Sequence of chain 2.C:
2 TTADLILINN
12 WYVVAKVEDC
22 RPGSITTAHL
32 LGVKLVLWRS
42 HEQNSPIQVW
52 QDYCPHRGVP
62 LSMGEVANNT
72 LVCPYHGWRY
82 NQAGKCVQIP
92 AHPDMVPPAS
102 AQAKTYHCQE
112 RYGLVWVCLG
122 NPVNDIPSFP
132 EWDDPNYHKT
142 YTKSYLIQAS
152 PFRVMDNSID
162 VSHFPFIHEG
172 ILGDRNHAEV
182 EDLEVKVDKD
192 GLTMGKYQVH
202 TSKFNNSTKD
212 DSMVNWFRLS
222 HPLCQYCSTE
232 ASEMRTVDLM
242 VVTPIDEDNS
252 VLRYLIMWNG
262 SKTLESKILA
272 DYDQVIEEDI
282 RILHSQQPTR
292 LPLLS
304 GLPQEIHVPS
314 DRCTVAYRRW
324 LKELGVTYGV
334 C

This protein binds this small molecule.
Small molecule (SMILES): [H]/N=C1/N[C@H]2[C@H](COC(N)=O)N/C(=N/[H])N3CC[C@H](O)[C@]23N1

Binding-site contacts:
Ligand atom N contacts residue ILE172 of chain 2.C at 3.9 Å.
Ligand atom N2 contacts residue ASN216 of chain 2.C at 3.8 Å.
Ligand atom O2 contacts residue VAL276 of chain 2.C at 3.7 Å.
Ligand atom O contacts residue VAL276 of chain 2.C at 3.4 Å.
Ligand atom C3 contacts residue CYS228 of chain 2.C at 4.0 Å (hydrophobic).
Ligand atom N6 contacts residue TYR273 of chain 2.C at 4.0 Å.
Ligand atom C6 contacts residue TYR255 of chain 2.C at 3.9 Å (hydrophobic).
Ligand atom O contacts residue ILE172 of chain 2.C at 4.1 Å.
Ligand atom C8 contacts residue ASP239 of chain 2.C at 3.5 Å.
Ligand atom C9 contacts residue TYR273 of chain 2.C at 3.9 Å (hydrophobic).
Ligand atom N4 contacts residue CYS228 of chain 2.C at 4.1 Å.
Ligand atom N1 contacts residue ASP239 of chain 2.C at 4.2 Å.
Ligand atom C9 contacts residue ASP239 of chain 2.C at 3.7 Å.
Ligand atom N5 contacts residue CYS228 of chain 2.C at 3.2 Å.
Ligand atom O contacts residue TYR273 of chain 2.C at 3.7 Å.
Ligand atom N4 contacts residue TYR255 of chain 2.C at 4.2 Å.
Ligand atom C5 contacts residue SER159 of chain 2.C at 3.5 Å.
Ligand atom C2 contacts residue ASP239 of chain 2.C at 3.7 Å.
Ligand atom N5 contacts residue MET241 of chain 2.C at 3.7 Å.
Ligand atom C8 contacts residue TYR255 of chain 2.C at 3.4 Å (hydrophobic).
Ligand atom O contacts residue ASP272 of chain 2.C at 3.7 Å.
Ligand atom N4 contacts residue GLN226 of chain 2.C at 3.2 Å (h-bond).
Ligand atom C8 contacts residue CYS228 of chain 2.C at 3.8 Å (hydrophobic).
Ligand atom C8 contacts residue GLN226 of chain 2.C at 3.2 Å.
Ligand atom N5 contacts residue ASP239 of chain 2.C at 2.8 Å (salt-bridge).
Ligand atom N6 contacts residue TYR255 of chain 2.C at 3.0 Å.
Ligand atom N5 contacts residue TYR255 of chain 2.C at 3.5 Å.
Ligand atom O1 contacts residue TYR273 of chain 2.C at 3.8 Å.
Ligand atom C9 contacts residue TYR255 of chain 2.C at 3.7 Å (hydrophobic).
Ligand atom C2 contacts residue TYR273 of chain 2.C at 3.6 Å (hydrophobic).
Ligand atom C contacts residue TYR273 of chain 2.C at 3.8 Å (hydrophobic).
Ligand atom C4 contacts residue SER159 of chain 2.C at 4.2 Å.
Ligand atom N2 contacts residue CYS228 of chain 2.C at 3.9 Å.
Ligand atom O2 contacts residue ASP280 of chain 2.C at 4.1 Å.
Ligand atom N1 contacts residue CYS228 of chain 2.C at 4.1 Å.
Ligand atom N5 contacts residue GLN226 of chain 2.C at 2.7 Å (h-bond).
Ligand atom N contacts residue TYR273 of chain 2.C at 4.0 Å.
Ligand atom C4 contacts residue PHE165 of chain 2.C at 3.6 Å (hydrophobic).
Ligand atom N6 contacts residue ASP239 of chain 2.C at 2.7 Å (salt-bridge).
Ligand atom C1 contacts residue TYR273 of chain 2.C at 3.8 Å (hydrophobic).